Sequence of chain 1.A:
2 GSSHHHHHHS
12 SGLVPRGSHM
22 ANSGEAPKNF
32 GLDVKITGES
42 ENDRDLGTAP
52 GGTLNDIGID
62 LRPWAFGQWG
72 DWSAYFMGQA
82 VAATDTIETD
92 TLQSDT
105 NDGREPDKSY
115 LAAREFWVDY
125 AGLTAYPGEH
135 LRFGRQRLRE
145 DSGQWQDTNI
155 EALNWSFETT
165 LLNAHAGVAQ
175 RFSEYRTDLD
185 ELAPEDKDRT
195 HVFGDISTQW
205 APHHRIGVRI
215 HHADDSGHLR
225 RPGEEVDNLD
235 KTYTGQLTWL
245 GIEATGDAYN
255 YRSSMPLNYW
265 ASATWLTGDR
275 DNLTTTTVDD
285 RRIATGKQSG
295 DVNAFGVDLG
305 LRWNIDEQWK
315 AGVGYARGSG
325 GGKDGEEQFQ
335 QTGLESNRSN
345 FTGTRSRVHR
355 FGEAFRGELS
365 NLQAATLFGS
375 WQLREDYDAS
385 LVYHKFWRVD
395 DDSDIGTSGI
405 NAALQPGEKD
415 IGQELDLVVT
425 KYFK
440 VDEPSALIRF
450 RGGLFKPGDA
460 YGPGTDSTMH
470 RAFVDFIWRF

Binding-site contacts:
Ligand atom C12 contacts residue TRP313 of chain 1.A at 3.7 Å (hydrophobic).
Ligand atom C15 contacts residue SER374 of chain 1.A at 3.9 Å.
Ligand atom C6 contacts residue TRP313 of chain 1.A at 4.2 Å (hydrophobic).
Ligand atom C1 contacts residue ILE309 of chain 1.A at 4.0 Å (hydrophobic).
Ligand atom O3 contacts residue ILE309 of chain 1.A at 3.9 Å.
Ligand atom C14 contacts residue TRP313 of chain 1.A at 3.9 Å (hydrophobic).
Ligand atom C3 contacts residue ILE309 of chain 1.A at 3.7 Å (hydrophobic).
Ligand atom C17 contacts residue LEU385 of chain 1.A at 4.1 Å (hydrophobic).
Ligand atom C17 contacts residue ALA383 of chain 1.A at 4.2 Å (hydrophobic).
Ligand atom SE1 contacts residue GLY373 of chain 1.A at 4.0 Å.
Ligand atom C15 contacts residue GLY373 of chain 1.A at 3.5 Å.
Ligand atom C16 contacts residue ALA383 of chain 1.A at 3.6 Å (hydrophobic).
Ligand atom C4 contacts residue TRP313 of chain 1.A at 3.8 Å (hydrophobic).
Ligand atom C9 contacts residue ILE309 of chain 1.A at 3.4 Å (hydrophobic).
Ligand atom C17 contacts residue LEU421 of chain 1.A at 4.0 Å (hydrophobic).
Ligand atom C13 contacts residue IRY1 of chain 1.L at 4.0 Å.
Ligand atom C10 contacts residue ALA315 of chain 1.A at 3.9 Å (hydrophobic).
Ligand atom C8 contacts residue ILE309 of chain 1.A at 3.6 Å (hydrophobic).
Ligand atom C9 contacts residue TRP313 of chain 1.A at 3.4 Å (hydrophobic).
Ligand atom C1 contacts residue IRY1 of chain 1.L at 3.7 Å.
Ligand atom C9 contacts residue LYS314 of chain 1.A at 3.7 Å.
Ligand atom C16 contacts residue SER384 of chain 1.A at 4.2 Å.
Ligand atom C7 contacts residue TRP313 of chain 1.A at 3.6 Å (hydrophobic).
Ligand atom C15 contacts residue LEU385 of chain 1.A at 4.2 Å (hydrophobic).
Ligand atom C12 contacts residue GLY373 of chain 1.A at 3.8 Å.
Ligand atom C11 contacts residue ALA315 of chain 1.A at 3.9 Å (hydrophobic).
Ligand atom C10 contacts residue GLY373 of chain 1.A at 4.1 Å.
Ligand atom C5 contacts residue TRP313 of chain 1.A at 3.8 Å (hydrophobic).
Ligand atom C13 contacts residue GLY373 of chain 1.A at 4.0 Å.
Ligand atom SE1 contacts residue IRY1 of chain 1.L at 3.6 Å.
Ligand atom C8 contacts residue TRP313 of chain 1.A at 4.1 Å (hydrophobic).
Ligand atom C4 contacts residue ASP310 of chain 1.A at 4.3 Å.
Ligand atom O4 contacts residue TRP313 of chain 1.A at 3.5 Å.
Ligand atom C5 contacts residue ILE309 of chain 1.A at 3.8 Å (hydrophobic).
Ligand atom O3 contacts residue ASP310 of chain 1.A at 3.9 Å.
Ligand atom O2 contacts residue IRY1 of chain 1.L at 3.6 Å.
Ligand atom C10 contacts residue LYS314 of chain 1.A at 3.2 Å.
Ligand atom C13 contacts residue LEU385 of chain 1.A at 4.2 Å (hydrophobic).
Ligand atom C10 contacts residue TRP313 of chain 1.A at 3.7 Å (hydrophobic).
Ligand atom C15 contacts residue ALA383 of chain 1.A at 4.2 Å (hydrophobic).

This small molecule binds to this protein.
Small molecule (SMILES): CCCCCC[Se]CCCCCCCC(=O)OC[C@@H](O)CO